Sequence of chain 1.B:
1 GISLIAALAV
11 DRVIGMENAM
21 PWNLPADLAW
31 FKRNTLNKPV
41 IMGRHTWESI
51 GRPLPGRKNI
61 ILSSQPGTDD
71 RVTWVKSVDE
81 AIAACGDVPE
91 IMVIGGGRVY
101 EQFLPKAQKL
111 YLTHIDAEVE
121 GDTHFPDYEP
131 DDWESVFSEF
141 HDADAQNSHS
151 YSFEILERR

The small molecule below binds the protein below.
Small molecule (SMILES): Nc1ccc(C(=O)N[C@@H](CCC(=O)O)C(=O)O)cc1

Binding-site contacts:
Ligand atom CD contacts residue LEU28 of chain 1.B at 3.9 Å (hydrophobic).
Ligand atom C contacts residue LEU28 of chain 1.B at 4.3 Å (hydrophobic).
Ligand atom O1 contacts residue PHE31 of chain 1.B at 3.3 Å.
Ligand atom C5 contacts residue LG31 of chain 1.H at 3.9 Å.
Ligand atom CA contacts residue ARG52 of chain 1.B at 3.9 Å.
Ligand atom C1 contacts residue LEU28 of chain 1.B at 4.1 Å (hydrophobic).
Ligand atom O2 contacts residue LYS32 of chain 1.B at 4.0 Å.
Ligand atom C3 contacts residue ILE50 of chain 1.B at 4.1 Å (hydrophobic).
Ligand atom CG contacts residue LEU28 of chain 1.B at 4.0 Å (hydrophobic).
Ligand atom OE1 contacts residue LYS32 of chain 1.B at 4.1 Å.
Ligand atom C6 contacts residue PHE31 of chain 1.B at 3.5 Å (hydrophobic).
Ligand atom N contacts residue PHE31 of chain 1.B at 4.2 Å.
Ligand atom C6 contacts residue LEU54 of chain 1.B at 4.0 Å (hydrophobic).
Ligand atom C5 contacts residue ILE50 of chain 1.B at 4.1 Å (hydrophobic).
Ligand atom CT contacts residue LEU54 of chain 1.B at 4.2 Å (hydrophobic).
Ligand atom CB contacts residue LEU28 of chain 1.B at 3.7 Å (hydrophobic).
Ligand atom OE1 contacts residue LEU28 of chain 1.B at 4.1 Å.
Ligand atom C6 contacts residue LEU28 of chain 1.B at 4.2 Å (hydrophobic).
Ligand atom O1 contacts residue LYS32 of chain 1.B at 3.8 Å.
Ligand atom CB contacts residue LYS32 of chain 1.B at 4.3 Å.
Ligand atom C4 contacts residue LG31 of chain 1.H at 4.1 Å.
Ligand atom N4 contacts residue ILE50 of chain 1.B at 3.9 Å.
Ligand atom C5 contacts residue PHE31 of chain 1.B at 3.9 Å (hydrophobic).
Ligand atom O2 contacts residue ARG52 of chain 1.B at 4.3 Å.
Ligand atom O2 contacts residue ARG57 of chain 1.B at 2.6 Å (salt-bridge).
Ligand atom C1 contacts residue LEU54 of chain 1.B at 4.2 Å (hydrophobic).
Ligand atom N contacts residue LEU54 of chain 1.B at 4.2 Å.
Ligand atom C2 contacts residue LEU28 of chain 1.B at 4.3 Å (hydrophobic).
Ligand atom C4 contacts residue ILE50 of chain 1.B at 3.8 Å (hydrophobic).
Ligand atom CT contacts residue LYS32 of chain 1.B at 4.1 Å.
Ligand atom CT contacts residue ARG57 of chain 1.B at 3.4 Å.
Ligand atom OE1 contacts residue ALA29 of chain 1.B at 4.2 Å.
Ligand atom O contacts residue ARG52 of chain 1.B at 3.3 Å (salt-bridge).
Ligand atom OE2 contacts residue LEU28 of chain 1.B at 3.7 Å.
Ligand atom C contacts residue LEU54 of chain 1.B at 4.1 Å (hydrophobic).
Ligand atom O1 contacts residue LEU54 of chain 1.B at 4.0 Å.
Ligand atom OE2 contacts residue PRO25 of chain 1.B at 4.3 Å.
Ligand atom O1 contacts residue ARG57 of chain 1.B at 2.7 Å (salt-bridge).
Ligand atom N4 contacts residue LG31 of chain 1.H at 3.7 Å.
Ligand atom C contacts residue ARG52 of chain 1.B at 4.0 Å.